This small molecule binds to this protein.
Small molecule (SMILES): OCCCO

Sequence of chain 1.A:
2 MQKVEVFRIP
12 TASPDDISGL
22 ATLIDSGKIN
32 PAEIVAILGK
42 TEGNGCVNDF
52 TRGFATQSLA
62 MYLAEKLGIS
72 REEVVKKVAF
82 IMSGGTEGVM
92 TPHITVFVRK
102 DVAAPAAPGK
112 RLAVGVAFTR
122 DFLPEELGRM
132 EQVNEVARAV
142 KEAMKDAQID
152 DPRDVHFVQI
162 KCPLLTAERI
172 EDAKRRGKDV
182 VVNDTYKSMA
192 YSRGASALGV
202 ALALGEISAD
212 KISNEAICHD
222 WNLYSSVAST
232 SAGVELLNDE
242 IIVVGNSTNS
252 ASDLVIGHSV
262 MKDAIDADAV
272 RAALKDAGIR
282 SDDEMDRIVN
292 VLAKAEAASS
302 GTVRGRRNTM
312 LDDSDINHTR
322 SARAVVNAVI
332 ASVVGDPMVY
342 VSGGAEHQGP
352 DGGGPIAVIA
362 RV

Binding-site contacts:
Ligand atom C1 contacts residue GLU297 of chain 1.A at 3.3 Å.
Ligand atom O1 contacts residue TRP222 of chain 1.A at 3.5 Å.
Ligand atom C2 contacts residue GLU347 of chain 1.A at 4.0 Å.
Ligand atom O1 contacts residue GLU347 of chain 1.A at 3.4 Å.
Ligand atom C2 contacts residue ALA298 of chain 1.A at 4.3 Å (hydrophobic).
Ligand atom C1 contacts residue ASP352 of chain 1.A at 3.5 Å.
Ligand atom C2 contacts residue GLU297 of chain 1.A at 3.3 Å.
Ligand atom O1 contacts residue ALA346 of chain 1.A at 3.5 Å (h-bond).
Ligand atom C3 contacts residue ALA298 of chain 1.A at 3.9 Å (hydrophobic).
Ligand atom C3 contacts residue TRP222 of chain 1.A at 4.0 Å (hydrophobic).
Ligand atom O1 contacts residue GLU297 of chain 1.A at 2.7 Å (salt-bridge).
Ligand atom O3 contacts residue GLU347 of chain 1.A at 4.5 Å.
Ligand atom C2 contacts residue TRP222 of chain 1.A at 3.8 Å (hydrophobic).
Ligand atom O1 contacts residue HIS348 of chain 1.A at 4.3 Å.
Ligand atom O3 contacts residue ALA298 of chain 1.A at 4.2 Å.
Ligand atom O1 contacts residue ASP352 of chain 1.A at 4.4 Å.
Ligand atom C3 contacts residue SER300 of chain 1.A at 4.3 Å.
Ligand atom C3 contacts residue ASP352 of chain 1.A at 4.5 Å.
Ligand atom C1 contacts residue TRP222 of chain 1.A at 3.6 Å (hydrophobic).